The protein below binds the small molecule below.
Small molecule (SMILES): Oc1ccc(-n2cc(-c3ccc4ccccc4n3)nn2)cc1

Binding-site contacts:
Ligand atom OAA contacts residue MET2 of chain 1.I at 3.6 Å.
Ligand atom CAK contacts residue TYR36 of chain 1.I at 3.6 Å (hydrophobic).
Ligand atom NAN contacts residue LYS32 of chain 1.I at 3.6 Å.
Ligand atom CAE contacts residue VAL106 of chain 1.I at 3.8 Å (hydrophobic).
Ligand atom CAD contacts residue VAL106 of chain 1.I at 3.4 Å (hydrophobic).
Ligand atom NAN contacts residue ILE64 of chain 1.I at 3.1 Å (h-bond).
Ligand atom CAG contacts residue VAL106 of chain 1.I at 3.9 Å (hydrophobic).
Ligand atom CAE contacts residue PRO1 of chain 1.I at 3.9 Å (hydrophobic).
Ligand atom CAP contacts residue VAL106 of chain 1.I at 3.5 Å (hydrophobic).
Ligand atom CAG contacts residue PRO1 of chain 1.I at 3.6 Å (hydrophobic).
Ligand atom NAM contacts residue LYS32 of chain 1.I at 2.9 Å (salt-bridge).
Ligand atom NAO contacts residue LYS32 of chain 1.I at 3.5 Å (salt-bridge).
Ligand atom CAF contacts residue VAL106 of chain 1.I at 3.6 Å (hydrophobic).
Ligand atom CAD contacts residue HIS62 of chain 1.I at 3.6 Å.
Ligand atom CAF contacts residue HIS62 of chain 1.I at 3.8 Å.
Ligand atom NAV contacts residue PRO1 of chain 1.I at 3.7 Å.
Ligand atom NAM contacts residue ILE64 of chain 1.I at 3.9 Å.
Ligand atom NAV contacts residue ILE64 of chain 1.I at 3.6 Å.
Ligand atom OAA contacts residue HIS62 of chain 1.I at 3.7 Å.
Ligand atom CAH contacts residue PHE113 of chain 1.I at 3.3 Å (hydrophobic).
Ligand atom CAE contacts residue TYR95 of chain 1.H at 3.3 Å (hydrophobic).
Ligand atom CAP contacts residue ASN97 of chain 1.H at 3.5 Å.
Ligand atom CAF contacts residue ILE64 of chain 1.I at 3.7 Å (hydrophobic).
Ligand atom OAA contacts residue ASN97 of chain 1.H at 2.6 Å (h-bond).
Ligand atom CAQ contacts residue PHE113 of chain 1.I at 3.8 Å (hydrophobic).
Ligand atom CAD contacts residue ASN97 of chain 1.H at 3.7 Å.
Ligand atom CAS contacts residue PRO1 of chain 1.I at 3.8 Å (hydrophobic).
Ligand atom CAP contacts residue HIS62 of chain 1.I at 3.9 Å.
Ligand atom CAL contacts residue PHE113 of chain 1.I at 3.5 Å (hydrophobic).
Ligand atom CAL contacts residue PRO1 of chain 1.I at 3.7 Å (hydrophobic).
Ligand atom CAH contacts residue TYR36 of chain 1.I at 3.9 Å (hydrophobic).
Ligand atom CAL contacts residue TYR95 of chain 1.H at 3.9 Å (hydrophobic).
Ligand atom CAB contacts residue PRO33 of chain 1.I at 3.5 Å (hydrophobic).
Ligand atom CAJ contacts residue LYS32 of chain 1.I at 3.8 Å.
Ligand atom CAC contacts residue PRO33 of chain 1.I at 3.7 Å (hydrophobic).
Ligand atom CAI contacts residue PRO33 of chain 1.I at 3.7 Å (hydrophobic).
Ligand atom CAG contacts residue TYR95 of chain 1.H at 3.5 Å (hydrophobic).
Ligand atom CAF contacts residue SER63 of chain 1.I at 3.8 Å.
Ligand atom CAR contacts residue PHE113 of chain 1.I at 3.9 Å (hydrophobic).
Ligand atom CAS contacts residue VAL106 of chain 1.I at 3.8 Å (hydrophobic).

Sequence of chain 1.I:
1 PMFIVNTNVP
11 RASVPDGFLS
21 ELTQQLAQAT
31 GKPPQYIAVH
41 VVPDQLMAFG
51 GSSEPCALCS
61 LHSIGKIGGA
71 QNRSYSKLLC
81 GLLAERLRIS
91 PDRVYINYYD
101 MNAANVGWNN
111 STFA

Sequence of chain 1.H:
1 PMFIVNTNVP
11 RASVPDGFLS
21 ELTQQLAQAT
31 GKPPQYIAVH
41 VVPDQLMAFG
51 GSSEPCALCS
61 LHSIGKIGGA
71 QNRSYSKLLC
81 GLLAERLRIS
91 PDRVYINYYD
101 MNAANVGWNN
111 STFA